Binding-site contacts:
Ligand atom N3 contacts residue LEU18 of chain 1.A at 3.8 Å.
Ligand atom C6 contacts residue LEU142 of chain 1.A at 3.7 Å (hydrophobic).
Ligand atom C2 contacts residue GLY94 of chain 1.A at 3.7 Å.
Ligand atom C27 contacts residue ASN140 of chain 1.A at 3.3 Å.
Ligand atom C8 contacts residue GLU89 of chain 1.A at 3.9 Å.
Ligand atom O6 contacts residue ARG139 of chain 1.A at 3.8 Å.
Ligand atom C4 contacts residue ALA91 of chain 1.A at 3.2 Å (hydrophobic).
Ligand atom N4 contacts residue ARG139 of chain 1.A at 2.9 Å (salt-bridge).
Ligand atom C20 contacts residue LEU18 of chain 1.A at 3.6 Å (hydrophobic).
Ligand atom C15 contacts residue ASP153 of chain 1.A at 3.5 Å.
Ligand atom C24 contacts residue PRO95 of chain 1.A at 3.8 Å (hydrophobic).
Ligand atom O4 contacts residue GLY19 of chain 1.A at 3.3 Å.
Ligand atom C8 contacts residue LEU142 of chain 1.A at 3.6 Å (hydrophobic).
Ligand atom C3 contacts residue ALA91 of chain 1.A at 3.5 Å (hydrophobic).
Ligand atom C1 contacts residue PRO95 of chain 1.A at 3.8 Å (hydrophobic).
Ligand atom O5 contacts residue ALA91 of chain 1.A at 2.6 Å (h-bond).
Ligand atom C17 contacts residue VAL26 of chain 1.A at 3.6 Å (hydrophobic).
Ligand atom N1 contacts residue GLU89 of chain 1.A at 3.0 Å (salt-bridge).
Ligand atom C14 contacts residue ASP153 of chain 1.A at 3.8 Å.
Ligand atom C4 contacts residue LEU18 of chain 1.A at 3.8 Å (hydrophobic).
Ligand atom C25 contacts residue LEU18 of chain 1.A at 3.2 Å (hydrophobic).
Ligand atom C3 contacts residue GLY94 of chain 1.A at 3.5 Å.
Ligand atom N2 contacts residue VAL26 of chain 1.A at 3.8 Å.
Ligand atom O4 contacts residue LEU18 of chain 1.A at 3.7 Å.
Ligand atom C27 contacts residue ARG139 of chain 1.A at 3.7 Å.
Ligand atom C8 contacts residue ALA41 of chain 1.A at 3.5 Å (hydrophobic).
Ligand atom C14 contacts residue MET88 of chain 1.A at 3.9 Å (hydrophobic).
Ligand atom C10 contacts residue LEU142 of chain 1.A at 3.6 Å (hydrophobic).
Ligand atom C5 contacts residue LEU18 of chain 1.A at 3.8 Å (hydrophobic).
Ligand atom C27 contacts residue SER152 of chain 1.A at 3.2 Å.
Ligand atom C9 contacts residue ALA41 of chain 1.A at 3.5 Å (hydrophobic).
Ligand atom C7 contacts residue LEU142 of chain 1.A at 3.3 Å (hydrophobic).
Ligand atom N1 contacts residue ALA41 of chain 1.A at 3.2 Å.
Ligand atom O5 contacts residue MET90 of chain 1.A at 3.5 Å.
Ligand atom C28 contacts residue ASN140 of chain 1.A at 3.7 Å.
Ligand atom C1 contacts residue LEU18 of chain 1.A at 3.4 Å (hydrophobic).
Ligand atom C9 contacts residue MET88 of chain 1.A at 3.8 Å (hydrophobic).
Ligand atom C13 contacts residue MET88 of chain 1.A at 3.6 Å (hydrophobic).
Ligand atom C8 contacts residue ALA91 of chain 1.A at 3.7 Å (hydrophobic).
Ligand atom C28 contacts residue ARG139 of chain 1.A at 3.5 Å.

Sequence of chain 1.A:
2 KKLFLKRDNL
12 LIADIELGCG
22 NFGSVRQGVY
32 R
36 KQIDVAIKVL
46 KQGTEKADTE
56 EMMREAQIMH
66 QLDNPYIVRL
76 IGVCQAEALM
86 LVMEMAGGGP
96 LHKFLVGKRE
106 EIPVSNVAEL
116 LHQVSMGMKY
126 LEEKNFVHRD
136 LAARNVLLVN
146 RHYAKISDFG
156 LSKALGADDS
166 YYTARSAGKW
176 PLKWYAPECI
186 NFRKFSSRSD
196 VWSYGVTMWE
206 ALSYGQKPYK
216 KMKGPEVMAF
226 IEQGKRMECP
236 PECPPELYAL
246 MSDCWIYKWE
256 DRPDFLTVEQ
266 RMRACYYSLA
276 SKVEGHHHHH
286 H

A protein and the small-molecule ligand that binds it are described below.
Small molecule (SMILES): CN[C@@H]1C[C@H]2O[C@@](C)([C@@H]1OC)n1c3ccccc3c3c4c(c5c6ccccc6n2c5c31)C(=O)NC4